The small molecule below binds the protein below.
Small molecule (SMILES): CC(=O)N[C@@H]1[C@@H](O)[C@H](O)[C@@H](CO)O[C@H]1O

Binding-site contacts:
Ligand atom C8 contacts residue GLU305 of chain 2.A at 4.5 Å.
Ligand atom C6 contacts residue SER284 of chain 42.B at 3.4 Å.
Ligand atom O7 contacts residue GLU305 of chain 2.A at 2.4 Å (salt-bridge).
Ligand atom C5 contacts residue SER284 of chain 42.B at 4.5 Å.
Ligand atom C6 contacts residue ASN318 of chain 42.B at 3.2 Å.
Ligand atom C7 contacts residue GLU305 of chain 2.A at 3.6 Å.
Ligand atom O5 contacts residue SER284 of chain 42.B at 4.2 Å.
Ligand atom O6 contacts residue SER284 of chain 42.B at 2.4 Å (h-bond).
Ligand atom O6 contacts residue ASN318 of chain 42.B at 2.9 Å (h-bond).
Ligand atom N2 contacts residue GLU305 of chain 2.A at 4.4 Å.

Sequence of chain 2.A:
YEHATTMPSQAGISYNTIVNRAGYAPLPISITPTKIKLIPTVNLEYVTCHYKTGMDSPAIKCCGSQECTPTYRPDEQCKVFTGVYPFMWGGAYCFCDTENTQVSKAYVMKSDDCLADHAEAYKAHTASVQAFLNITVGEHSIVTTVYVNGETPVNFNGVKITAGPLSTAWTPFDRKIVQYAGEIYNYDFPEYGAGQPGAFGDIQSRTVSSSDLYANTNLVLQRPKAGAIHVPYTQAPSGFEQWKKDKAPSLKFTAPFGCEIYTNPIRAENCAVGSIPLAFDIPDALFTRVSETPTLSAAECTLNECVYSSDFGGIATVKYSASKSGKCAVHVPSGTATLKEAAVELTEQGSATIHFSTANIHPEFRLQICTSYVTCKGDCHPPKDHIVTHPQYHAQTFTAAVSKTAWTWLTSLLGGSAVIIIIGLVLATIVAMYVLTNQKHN

Sequence of chain 42.B:
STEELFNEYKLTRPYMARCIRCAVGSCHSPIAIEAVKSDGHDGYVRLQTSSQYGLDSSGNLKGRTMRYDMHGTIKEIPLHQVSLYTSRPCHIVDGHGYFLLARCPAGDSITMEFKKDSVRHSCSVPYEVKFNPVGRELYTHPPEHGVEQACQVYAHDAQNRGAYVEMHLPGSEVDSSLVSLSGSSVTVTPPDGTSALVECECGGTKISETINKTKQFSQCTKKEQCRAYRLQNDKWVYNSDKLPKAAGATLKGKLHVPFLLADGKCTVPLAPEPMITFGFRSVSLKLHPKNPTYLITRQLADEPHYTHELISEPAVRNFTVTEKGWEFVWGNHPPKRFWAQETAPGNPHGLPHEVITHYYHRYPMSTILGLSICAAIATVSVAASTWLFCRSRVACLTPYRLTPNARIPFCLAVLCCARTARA